Binding-site contacts:
Ligand atom O1P contacts residue PHE212 of chain 1.A at 3.3 Å.
Ligand atom P contacts residue SER235 of chain 1.A at 3.6 Å.
Ligand atom O1 contacts residue ILE232 of chain 1.A at 3.4 Å.
Ligand atom O3P contacts residue SER235 of chain 1.A at 4.0 Å.
Ligand atom O2P contacts residue SER233 of chain 1.A at 3.8 Å.
Ligand atom O1 contacts residue LEU100 of chain 1.A at 3.4 Å.
Ligand atom C1 contacts residue PHE22 of chain 1.A at 3.7 Å (hydrophobic).
Ligand atom C3 contacts residue GLY234 of chain 1.A at 3.9 Å.
Ligand atom O2P contacts residue GLY234 of chain 1.A at 2.8 Å (h-bond).
Ligand atom O1P contacts residue TYR175 of chain 1.A at 4.1 Å.
Ligand atom P contacts residue PHE212 of chain 1.A at 4.0 Å.
Ligand atom O3P contacts residue PHE212 of chain 1.A at 3.4 Å.
Ligand atom C3 contacts residue PHE212 of chain 1.A at 3.9 Å (hydrophobic).
Ligand atom O4P contacts residue GLY184 of chain 1.A at 3.8 Å.
Ligand atom P contacts residue GLY213 of chain 1.A at 3.8 Å.
Ligand atom O2P contacts residue SER235 of chain 1.A at 3.3 Å (h-bond).
Ligand atom O3P contacts residue GLY184 of chain 1.A at 2.8 Å (h-bond).
Ligand atom C2 contacts residue TYR175 of chain 1.A at 3.6 Å (hydrophobic).
Ligand atom O2P contacts residue GLY213 of chain 1.A at 3.9 Å.
Ligand atom O3P contacts residue THR183 of chain 1.A at 3.7 Å.
Ligand atom O1P contacts residue THR183 of chain 1.A at 3.8 Å.
Ligand atom O2 contacts residue ILE64 of chain 1.A at 3.3 Å.
Ligand atom C2 contacts residue THR183 of chain 1.A at 3.5 Å.
Ligand atom C1 contacts residue ILE232 of chain 1.A at 4.1 Å (hydrophobic).
Ligand atom C3 contacts residue TYR175 of chain 1.A at 3.4 Å (hydrophobic).
Ligand atom O4P contacts residue ILE64 of chain 1.A at 3.6 Å.
Ligand atom C1 contacts residue LEU100 of chain 1.A at 3.7 Å (hydrophobic).
Ligand atom O4P contacts residue THR183 of chain 1.A at 3.4 Å.
Ligand atom P contacts residue THR183 of chain 1.A at 4.0 Å.
Ligand atom O2 contacts residue THR183 of chain 1.A at 3.6 Å.
Ligand atom O1P contacts residue GLY213 of chain 1.A at 4.1 Å.
Ligand atom O2 contacts residue PHE22 of chain 1.A at 3.8 Å.
Ligand atom C1 contacts residue TYR175 of chain 1.A at 3.5 Å (hydrophobic).
Ligand atom O2 contacts residue GLY234 of chain 1.A at 3.9 Å.
Ligand atom O4P contacts residue GLY234 of chain 1.A at 3.7 Å.
Ligand atom O3P contacts residue GLY213 of chain 1.A at 2.7 Å (h-bond).
Ligand atom P contacts residue GLY234 of chain 1.A at 3.9 Å.
Ligand atom O4P contacts residue SER235 of chain 1.A at 2.7 Å (h-bond).
Ligand atom P contacts residue GLY184 of chain 1.A at 3.8 Å.
Ligand atom O1 contacts residue TYR175 of chain 1.A at 2.7 Å (h-bond).

Sequence of chain 1.A:
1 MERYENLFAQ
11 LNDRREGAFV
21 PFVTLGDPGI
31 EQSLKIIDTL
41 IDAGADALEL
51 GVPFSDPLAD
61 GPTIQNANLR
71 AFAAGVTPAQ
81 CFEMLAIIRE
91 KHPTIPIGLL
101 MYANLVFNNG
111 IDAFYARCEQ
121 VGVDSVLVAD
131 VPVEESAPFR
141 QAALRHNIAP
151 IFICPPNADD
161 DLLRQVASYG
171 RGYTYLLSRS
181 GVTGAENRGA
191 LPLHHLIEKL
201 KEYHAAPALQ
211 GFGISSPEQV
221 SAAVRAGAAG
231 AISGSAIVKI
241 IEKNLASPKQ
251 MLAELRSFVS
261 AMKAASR

This small molecule binds to this protein.
Small molecule (SMILES): O=P(O)(O)OC[C@H](O)CO